Binding-site contacts:
Ligand atom O7 contacts residue ASN154 of chain 41.C at 2.6 Å (h-bond).
Ligand atom C7 contacts residue ASN154 of chain 41.C at 3.3 Å.
Ligand atom C8 contacts residue THR156 of chain 41.C at 4.0 Å.
Ligand atom N2 contacts residue THR156 of chain 41.C at 3.6 Å (h-bond).
Ligand atom O6 contacts residue MET151 of chain 41.C at 3.4 Å.
Ligand atom N2 contacts residue ASN154 of chain 41.C at 3.8 Å.
Ligand atom C2 contacts residue ASN154 of chain 41.C at 3.5 Å.
Ligand atom C2 contacts residue THR156 of chain 41.C at 4.2 Å.
Ligand atom O5 contacts residue ASN154 of chain 41.C at 4.0 Å.
Ligand atom C7 contacts residue THR156 of chain 41.C at 3.9 Å.
Ligand atom C8 contacts residue ASN154 of chain 41.C at 3.6 Å.
Ligand atom C6 contacts residue MET151 of chain 41.C at 4.5 Å (hydrophobic).
Ligand atom C1 contacts residue ASN154 of chain 41.C at 3.4 Å.
Ligand atom C1 contacts residue THR156 of chain 41.C at 3.6 Å.

This protein binds this small molecule.
Small molecule (SMILES): CC(=O)N[C@H]1[C@H](O[C@H]2[C@H](O)[C@@H](NC(C)=O)CO[C@@H]2CO)O[C@H](CO)[C@@H](O)[C@@H]1O

Sequence of chain 41.C:
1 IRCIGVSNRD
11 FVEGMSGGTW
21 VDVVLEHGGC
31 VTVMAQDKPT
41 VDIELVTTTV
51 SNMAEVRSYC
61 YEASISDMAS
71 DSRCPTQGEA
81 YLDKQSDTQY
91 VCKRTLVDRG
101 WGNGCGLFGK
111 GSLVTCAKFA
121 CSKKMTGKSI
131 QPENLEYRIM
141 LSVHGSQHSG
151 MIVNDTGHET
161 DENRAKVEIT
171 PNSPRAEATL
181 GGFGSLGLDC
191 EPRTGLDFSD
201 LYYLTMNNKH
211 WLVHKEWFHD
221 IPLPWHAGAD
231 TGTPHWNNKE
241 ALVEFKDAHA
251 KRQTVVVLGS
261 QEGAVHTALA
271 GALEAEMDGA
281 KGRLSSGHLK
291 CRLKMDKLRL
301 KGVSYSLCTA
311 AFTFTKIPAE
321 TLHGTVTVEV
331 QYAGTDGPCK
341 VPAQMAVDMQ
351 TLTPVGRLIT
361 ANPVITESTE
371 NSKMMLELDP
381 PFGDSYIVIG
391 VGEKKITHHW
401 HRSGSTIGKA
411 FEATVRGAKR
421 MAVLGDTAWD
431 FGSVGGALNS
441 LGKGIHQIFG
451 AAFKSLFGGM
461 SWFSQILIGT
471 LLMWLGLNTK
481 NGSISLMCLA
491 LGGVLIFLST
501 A